Binding-site contacts:
Ligand atom C7 contacts residue THR57 of chain 1.GA at 4.0 Å.
Ligand atom C1 contacts residue ASN48 of chain 1.GA at 1.4 Å.
Ligand atom C8 contacts residue SER54 of chain 1.GA at 3.1 Å.
Ligand atom C6 contacts residue THR50 of chain 1.GA at 3.6 Å.
Ligand atom C8 contacts residue ARG56 of chain 1.GA at 4.3 Å.
Ligand atom C8 contacts residue TYR139 of chain 1.GA at 3.3 Å (hydrophobic).
Ligand atom C2 contacts residue ASN48 of chain 1.GA at 2.4 Å.
Ligand atom C8 contacts residue THR57 of chain 1.GA at 3.9 Å.
Ligand atom N2 contacts residue TYR139 of chain 1.GA at 3.6 Å.
Ligand atom O5 contacts residue ASN48 of chain 1.GA at 2.4 Å (h-bond).
Ligand atom O7 contacts residue ASN48 of chain 1.GA at 3.7 Å.
Ligand atom C8 contacts residue TYR59 of chain 1.GA at 3.9 Å (hydrophobic).
Ligand atom C7 contacts residue SER55 of chain 1.GA at 4.3 Å.
Ligand atom C3 contacts residue ASN48 of chain 1.GA at 3.8 Å.
Ligand atom O7 contacts residue TYR59 of chain 1.GA at 2.3 Å (h-bond).
Ligand atom C7 contacts residue ASN48 of chain 1.GA at 3.5 Å.
Ligand atom O6 contacts residue THR50 of chain 1.GA at 4.5 Å.
Ligand atom N2 contacts residue ASN48 of chain 1.GA at 2.9 Å (h-bond).
Ligand atom C7 contacts residue SER54 of chain 1.GA at 4.4 Å.
Ligand atom C8 contacts residue SER55 of chain 1.GA at 3.2 Å.
Ligand atom O7 contacts residue THR57 of chain 1.GA at 3.8 Å.
Ligand atom C7 contacts residue TYR139 of chain 1.GA at 3.7 Å (hydrophobic).
Ligand atom O5 contacts residue THR50 of chain 1.GA at 3.8 Å.
Ligand atom C7 contacts residue TYR59 of chain 1.GA at 3.4 Å (hydrophobic).
Ligand atom C5 contacts residue ASN48 of chain 1.GA at 3.7 Å.
Ligand atom C8 contacts residue PHE115 of chain 1.GA at 3.9 Å (hydrophobic).
Ligand atom C5 contacts residue THR50 of chain 1.GA at 3.8 Å.
Ligand atom O1S6 contacts residue GLY53 of chain 1.GA at 3.9 Å.
Ligand atom C1 contacts residue THR50 of chain 1.GA at 4.4 Å.
Ligand atom C4 contacts residue ASN48 of chain 1.GA at 4.2 Å.
Ligand atom O7 contacts residue TYR139 of chain 1.GA at 4.5 Å.
Ligand atom C8 contacts residue THR50 of chain 1.GA at 4.4 Å.

The small molecule below binds the protein below.
Small molecule (SMILES): CC(=O)N[C@H]1[C@H](O[C@H]2[C@H](O)[C@@H](NC(C)=O)CO[C@@H]2CO)O[C@H](CO)[C@@H](O)[C@@H]1O[C@@H]1O[C@H](CS(=O)(=O)O)[C@@H](O)[C@H](O)[C@H]1O

Sequence of chain 1.GA:
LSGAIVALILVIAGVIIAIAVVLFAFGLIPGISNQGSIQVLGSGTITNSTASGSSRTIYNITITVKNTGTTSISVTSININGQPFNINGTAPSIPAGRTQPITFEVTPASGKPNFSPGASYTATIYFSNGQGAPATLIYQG